Sequence of chain 1.C:
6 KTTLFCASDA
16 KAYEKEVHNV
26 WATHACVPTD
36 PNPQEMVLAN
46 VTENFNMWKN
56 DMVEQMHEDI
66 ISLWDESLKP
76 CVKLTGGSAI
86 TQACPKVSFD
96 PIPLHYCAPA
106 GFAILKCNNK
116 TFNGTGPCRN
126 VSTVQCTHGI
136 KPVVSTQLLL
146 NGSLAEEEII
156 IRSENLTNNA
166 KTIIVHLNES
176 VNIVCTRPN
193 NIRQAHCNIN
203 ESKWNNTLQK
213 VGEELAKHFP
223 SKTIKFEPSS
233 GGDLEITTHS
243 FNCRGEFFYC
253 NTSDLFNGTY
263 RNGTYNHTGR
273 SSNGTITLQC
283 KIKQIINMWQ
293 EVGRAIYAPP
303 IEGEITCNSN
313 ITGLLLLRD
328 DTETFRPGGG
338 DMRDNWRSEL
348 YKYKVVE

The small molecule below binds the protein below.
Small molecule (SMILES): [H]/N=C(/N)NC[C@H]1[C@H](CC[C@H](O)CO)c2cc(CNC)ccc2[C@@H]1NC(=O)C(=O)Nc1ccc(Cl)c(F)c1

Binding-site contacts:
Ligand atom O18 contacts residue MET339 of chain 1.C at 3.1 Å.
Ligand atom O31 contacts residue ASP338 of chain 1.C at 3.1 Å (salt-bridge).
Ligand atom C21 contacts residue SER242 of chain 1.C at 3.6 Å.
Ligand atom CL25 contacts residue ASN244 of chain 1.C at 3.5 Å.
Ligand atom N28 contacts residue MET290 of chain 1.C at 3.2 Å (h-bond).
Ligand atom O16 contacts residue MET290 of chain 1.C at 3.0 Å (h-bond).
Ligand atom CL25 contacts residue PHE243 of chain 1.C at 3.2 Å.
Ligand atom N28 contacts residue VAL294 of chain 1.C at 3.3 Å.
Ligand atom F23 contacts residue SER140 of chain 1.C at 3.4 Å.
Ligand atom C22 contacts residue SER242 of chain 1.C at 3.5 Å.
Ligand atom C17 contacts residue TRP291 of chain 1.C at 3.4 Å (hydrophobic).
Ligand atom C21 contacts residue MET339 of chain 1.C at 3.5 Å (hydrophobic).
Ligand atom C27 contacts residue ASN289 of chain 1.C at 3.5 Å.
Ligand atom N19 contacts residue GLU237 of chain 1.C at 3.3 Å.
Ligand atom O18 contacts residue GLY337 of chain 1.C at 3.3 Å (h-bond).
Ligand atom O18 contacts residue TRP291 of chain 1.C at 3.2 Å.
Ligand atom N03 contacts residue VAL294 of chain 1.C at 3.7 Å.
Ligand atom C06 contacts residue GLY337 of chain 1.C at 3.7 Å.
Ligand atom O32 contacts residue HIS62 of chain 1.C at 3.0 Å (h-bond).
Ligand atom N19 contacts residue ASN289 of chain 1.C at 2.9 Å (h-bond).
Ligand atom C02 contacts residue MET290 of chain 1.C at 3.4 Å (hydrophobic).
Ligand atom N03 contacts residue MET290 of chain 1.C at 3.2 Å (h-bond).
Ligand atom F23 contacts residue SER242 of chain 1.C at 2.9 Å.
Ligand atom N28 contacts residue GLY295 of chain 1.C at 3.2 Å (h-bond).
Ligand atom C33 contacts residue TRP291 of chain 1.C at 3.6 Å (hydrophobic).
Ligand atom O16 contacts residue ASN289 of chain 1.C at 3.4 Å (h-bond).
Ligand atom C31 contacts residue GLY337 of chain 1.C at 3.5 Å.
Ligand atom O31 contacts residue ARG340 of chain 1.C at 3.1 Å (salt-bridge).
Ligand atom F23 contacts residue THR141 of chain 1.C at 3.6 Å.
Ligand atom C15 contacts residue MET290 of chain 1.C at 3.5 Å (hydrophobic).
Ligand atom N03 contacts residue GLU293 of chain 1.C at 3.4 Å (salt-bridge).
Ligand atom C20 contacts residue GLU237 of chain 1.C at 3.5 Å.
Ligand atom C27 contacts residue TRP291 of chain 1.C at 3.6 Å (hydrophobic).
Ligand atom C02 contacts residue VAL294 of chain 1.C at 3.6 Å (hydrophobic).
Ligand atom O32 contacts residue GLN292 of chain 1.C at 3.2 Å (h-bond).
Ligand atom C20 contacts residue ASN289 of chain 1.C at 3.7 Å.
Ligand atom C34 contacts residue GLN292 of chain 1.C at 3.6 Å.
Ligand atom N14 contacts residue GLY337 of chain 1.C at 2.9 Å (h-bond).
Ligand atom O32 contacts residue ARG340 of chain 1.C at 3.7 Å.
Ligand atom N28 contacts residue GLU293 of chain 1.C at 3.5 Å (salt-bridge).